Binding-site contacts:
Ligand atom C11 contacts residue MET272 of chain 1.A at 3.7 Å (hydrophobic).
Ligand atom C12 contacts residue TYR252 of chain 1.A at 3.5 Å (hydrophobic).
Ligand atom C15 contacts residue MET272 of chain 1.A at 3.8 Å (hydrophobic).
Ligand atom N5 contacts residue PHE288 of chain 1.A at 3.7 Å.
Ligand atom C1 contacts residue LEU234 of chain 1.A at 3.7 Å (hydrophobic).
Ligand atom N2 contacts residue GLY284 of chain 1.A at 3.3 Å.
Ligand atom C6 contacts residue PHE288 of chain 1.A at 3.7 Å (hydrophobic).
Ligand atom C16 contacts residue MET272 of chain 1.A at 3.6 Å (hydrophobic).
Ligand atom C9 contacts residue GLY284 of chain 1.A at 3.3 Å.
Ligand atom C13 contacts residue VAL281 of chain 1.A at 3.7 Å (hydrophobic).
Ligand atom S1 contacts residue PHE288 of chain 1.A at 3.4 Å.
Ligand atom C1 contacts residue ILE251 of chain 1.A at 3.7 Å (hydrophobic).
Ligand atom C4 contacts residue PHE288 of chain 1.A at 3.4 Å (hydrophobic).
Ligand atom C11 contacts residue GLY284 of chain 1.A at 3.6 Å.
Ligand atom C19 contacts residue ILE251 of chain 1.A at 3.6 Å (hydrophobic).
Ligand atom C3 contacts residue PHE288 of chain 1.A at 3.6 Å (hydrophobic).
Ligand atom C9 contacts residue TYR252 of chain 1.A at 3.3 Å (hydrophobic).
Ligand atom C14 contacts residue LYS277 of chain 1.A at 3.2 Å.
Ligand atom C10 contacts residue TYR252 of chain 1.A at 3.7 Å (hydrophobic).
Ligand atom C8 contacts residue GLN285 of chain 1.A at 3.8 Å.
Ligand atom N1 contacts residue PHE288 of chain 1.A at 3.5 Å.
Ligand atom C10 contacts residue GLY284 of chain 1.A at 3.3 Å.
Ligand atom C17 contacts residue GLY284 of chain 1.A at 3.7 Å.
Ligand atom C14 contacts residue GLU280 of chain 1.A at 3.5 Å.
Ligand atom N4 contacts residue GLN285 of chain 1.A at 3.1 Å (h-bond).
Ligand atom C13 contacts residue GLU280 of chain 1.A at 3.6 Å.
Ligand atom C3 contacts residue LEU234 of chain 1.A at 3.5 Å (hydrophobic).
Ligand atom C19 contacts residue PHE288 of chain 1.A at 3.8 Å (hydrophobic).
Ligand atom S1 contacts residue GLY284 of chain 1.A at 3.5 Å (h-bond).
Ligand atom C8 contacts residue TYR252 of chain 1.A at 3.5 Å (hydrophobic).
Ligand atom S1 contacts residue GLN285 of chain 1.A at 3.7 Å.
Ligand atom N3 contacts residue GLY284 of chain 1.A at 3.5 Å (h-bond).
Ligand atom N2 contacts residue TYR252 of chain 1.A at 2.5 Å (h-bond).
Ligand atom N5 contacts residue ILE251 of chain 1.A at 3.1 Å.
Ligand atom C5 contacts residue LEU194 of chain 1.A at 3.6 Å (hydrophobic).
Ligand atom S1 contacts residue TYR252 of chain 1.A at 3.5 Å (h-bond).
Ligand atom C2 contacts residue ILE251 of chain 1.A at 3.4 Å (hydrophobic).
Ligand atom C1 contacts residue SER236 of chain 1.A at 3.1 Å.
Ligand atom C15 contacts residue PRO271 of chain 1.A at 3.5 Å (hydrophobic).
Ligand atom C6 contacts residue PHE255 of chain 1.A at 3.7 Å (hydrophobic).

Sequence of chain 1.A:
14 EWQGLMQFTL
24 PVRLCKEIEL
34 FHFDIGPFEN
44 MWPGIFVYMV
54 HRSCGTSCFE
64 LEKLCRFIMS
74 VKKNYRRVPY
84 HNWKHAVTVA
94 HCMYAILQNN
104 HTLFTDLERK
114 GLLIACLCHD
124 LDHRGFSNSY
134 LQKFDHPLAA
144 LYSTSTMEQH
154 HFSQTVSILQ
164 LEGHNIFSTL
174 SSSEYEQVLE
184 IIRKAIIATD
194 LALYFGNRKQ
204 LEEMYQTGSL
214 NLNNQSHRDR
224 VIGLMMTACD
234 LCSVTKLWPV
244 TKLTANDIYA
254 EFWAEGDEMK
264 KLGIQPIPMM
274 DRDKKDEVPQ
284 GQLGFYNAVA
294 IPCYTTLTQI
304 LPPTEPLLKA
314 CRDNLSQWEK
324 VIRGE

This small molecule binds to this protein.
Small molecule (SMILES): Cc1cc(C)n2cc(CSc3nc(-c4ccccc4)cn3C)nc2n1